Sequence of chain 1.E:
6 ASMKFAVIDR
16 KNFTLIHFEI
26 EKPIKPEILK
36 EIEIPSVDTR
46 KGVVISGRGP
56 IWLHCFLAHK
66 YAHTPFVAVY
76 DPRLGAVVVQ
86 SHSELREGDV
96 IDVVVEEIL

Binding-site contacts:
Ligand atom OP2 contacts residue ARG53 of chain 1.F at 2.8 Å (salt-bridge).
Ligand atom OP2 contacts residue PRO55 of chain 1.F at 3.1 Å.
Ligand atom O4' contacts residue PRO55 of chain 1.F at 3.1 Å (h-bond).
Ligand atom OP1 contacts residue PRO55 of chain 1.E at 3.1 Å.
Ligand atom C4' contacts residue GLY54 of chain 1.E at 3.3 Å.
Ligand atom C8 contacts residue GLY52 of chain 1.F at 3.1 Å.
Ligand atom N1 contacts residue ILE29 of chain 1.E at 3.2 Å (h-bond).
Ligand atom OP2 contacts residue ILE56 of chain 1.F at 2.9 Å (h-bond).
Ligand atom N6 contacts residue ILE29 of chain 1.E at 3.0 Å (h-bond).
Ligand atom N6 contacts residue SER51 of chain 1.F at 3.0 Å (h-bond).
Ligand atom N3 contacts residue ARG53 of chain 1.E at 3.5 Å.
Ligand atom N7 contacts residue GLY52 of chain 1.F at 3.1 Å (h-bond).
Ligand atom OP2 contacts residue ARG78 of chain 1.F at 2.8 Å (salt-bridge).
Ligand atom O2' contacts residue ARG78 of chain 1.E at 3.3 Å (salt-bridge).
Ligand atom O2' contacts residue PRO77 of chain 1.E at 3.4 Å.
Ligand atom OP2 contacts residue ARG53 of chain 1.E at 3.1 Å.
Ligand atom N1 contacts residue ILE29 of chain 1.F at 3.1 Å (h-bond).
Ligand atom O3' contacts residue ILE56 of chain 1.F at 3.5 Å.
Ligand atom N9 contacts residue GLY52 of chain 1.F at 3.4 Å (h-bond).
Ligand atom N9 contacts residue GLY52 of chain 1.E at 3.5 Å (h-bond).
Ligand atom O3' contacts residue ILE56 of chain 1.E at 3.5 Å.
Ligand atom C5' contacts residue GLY54 of chain 1.F at 3.3 Å.
Ligand atom O2' contacts residue PRO77 of chain 1.F at 3.4 Å.
Ligand atom N6 contacts residue ILE29 of chain 1.F at 2.9 Å (h-bond).
Ligand atom C8 contacts residue TYR75 of chain 1.F at 3.3 Å (hydrophobic).
Ligand atom OP1 contacts residue ARG78 of chain 1.E at 2.6 Å (salt-bridge).
Ligand atom OP1 contacts residue ILE56 of chain 1.E at 3.0 Å (h-bond).
Ligand atom O4' contacts residue GLY54 of chain 1.F at 2.9 Å.
Ligand atom O4' contacts residue GLY54 of chain 1.E at 3.1 Å (h-bond).
Ligand atom O2' contacts residue ARG78 of chain 1.F at 3.4 Å (salt-bridge).
Ligand atom N7 contacts residue GLY52 of chain 1.E at 3.0 Å (h-bond).
Ligand atom O4' contacts residue PRO55 of chain 1.E at 3.3 Å (h-bond).
Ligand atom N7 contacts residue TYR75 of chain 1.E at 3.5 Å (h-bond).
Ligand atom N6 contacts residue SER51 of chain 1.E at 2.9 Å (h-bond).
Ligand atom C8 contacts residue GLY52 of chain 1.E at 3.2 Å.
Ligand atom C8 contacts residue TYR75 of chain 1.E at 3.1 Å (hydrophobic).
Ligand atom C2 contacts residue ARG53 of chain 1.E at 3.3 Å.
Ligand atom C4' contacts residue GLY54 of chain 1.F at 3.1 Å.
Ligand atom C5' contacts residue GLY54 of chain 1.E at 3.4 Å.
Ligand atom N1 contacts residue PRO28 of chain 1.E at 3.5 Å.

Sequence of chain 1.F:
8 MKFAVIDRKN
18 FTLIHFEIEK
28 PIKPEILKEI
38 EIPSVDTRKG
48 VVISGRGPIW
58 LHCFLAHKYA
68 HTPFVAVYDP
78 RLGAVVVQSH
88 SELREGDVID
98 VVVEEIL

A small-molecule ligand and the protein it binds are described below.
Small molecule (SMILES): Nc1ncnc2c1ncn2[C@@H]1O[C@@H]2CO[P](=O)(O)O[C@H]3[C@@H](O)[C@H](n4cnc5c(N)ncnc54)O[C@@H]3CO[P](=O)(O)O[C@H]3[C@@H](O)[C@H](n4cnc5c(N)ncnc54)O[C@@H]3CO[P](=O)(O)O[C@H]3[C@@H](O)[C@H](n4cnc5c(N)ncnc54)O[C@@H]3CO[P](=O)(O)O[C@H]2[C@H]1O